The small molecule below binds the protein below.
Small molecule (SMILES): CC(=O)N[C@H]1[C@H](O[C@H]2[C@H](O)[C@@H](NC(C)=O)CO[C@@H]2CO)O[C@H](CO)[C@@H](O)[C@@H]1O

Binding-site contacts:
Ligand atom C5 contacts residue ASN1132 of chain 1.C at 3.6 Å.
Ligand atom O5 contacts residue ASN1132 of chain 1.C at 2.3 Å (h-bond).
Ligand atom N2 contacts residue ASN1132 of chain 1.C at 2.9 Å (h-bond).
Ligand atom C1 contacts residue ASN1132 of chain 1.C at 1.4 Å.
Ligand atom C7 contacts residue ASN1132 of chain 1.C at 3.6 Å.
Ligand atom O7 contacts residue ASN1132 of chain 1.C at 3.9 Å.
Ligand atom C4 contacts residue ASN1132 of chain 1.C at 4.2 Å.
Ligand atom C3 contacts residue ASN1132 of chain 1.C at 3.8 Å.
Ligand atom C2 contacts residue ASN1132 of chain 1.C at 2.4 Å.

Sequence of chain 1.C:
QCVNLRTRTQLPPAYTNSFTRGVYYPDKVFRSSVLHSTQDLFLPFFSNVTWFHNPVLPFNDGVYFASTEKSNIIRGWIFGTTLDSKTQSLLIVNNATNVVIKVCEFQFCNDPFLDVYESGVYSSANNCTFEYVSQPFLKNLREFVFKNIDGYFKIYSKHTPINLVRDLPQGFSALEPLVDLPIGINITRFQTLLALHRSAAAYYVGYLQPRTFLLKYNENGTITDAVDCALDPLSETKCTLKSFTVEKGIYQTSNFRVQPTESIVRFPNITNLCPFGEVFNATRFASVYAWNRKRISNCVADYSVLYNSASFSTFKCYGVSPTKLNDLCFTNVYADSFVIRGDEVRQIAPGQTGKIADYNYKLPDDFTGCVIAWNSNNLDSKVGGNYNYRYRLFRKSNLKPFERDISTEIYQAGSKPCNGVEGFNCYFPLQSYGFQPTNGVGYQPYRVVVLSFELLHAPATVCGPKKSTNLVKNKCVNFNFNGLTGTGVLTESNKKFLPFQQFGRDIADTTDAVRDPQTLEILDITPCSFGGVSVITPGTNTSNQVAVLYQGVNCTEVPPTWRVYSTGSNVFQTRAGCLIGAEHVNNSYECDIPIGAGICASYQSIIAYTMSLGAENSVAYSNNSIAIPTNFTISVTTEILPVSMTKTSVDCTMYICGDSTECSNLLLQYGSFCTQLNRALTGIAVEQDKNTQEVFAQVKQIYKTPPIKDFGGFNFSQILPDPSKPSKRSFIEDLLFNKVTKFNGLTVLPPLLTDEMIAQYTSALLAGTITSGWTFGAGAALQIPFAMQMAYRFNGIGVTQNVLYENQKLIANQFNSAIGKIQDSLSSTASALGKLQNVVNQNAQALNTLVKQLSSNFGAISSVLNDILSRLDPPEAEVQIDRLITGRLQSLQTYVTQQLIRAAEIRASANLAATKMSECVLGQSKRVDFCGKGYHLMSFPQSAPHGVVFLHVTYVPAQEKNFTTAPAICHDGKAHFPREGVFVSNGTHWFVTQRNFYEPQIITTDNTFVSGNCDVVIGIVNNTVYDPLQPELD